Sequence of chain 2.A:
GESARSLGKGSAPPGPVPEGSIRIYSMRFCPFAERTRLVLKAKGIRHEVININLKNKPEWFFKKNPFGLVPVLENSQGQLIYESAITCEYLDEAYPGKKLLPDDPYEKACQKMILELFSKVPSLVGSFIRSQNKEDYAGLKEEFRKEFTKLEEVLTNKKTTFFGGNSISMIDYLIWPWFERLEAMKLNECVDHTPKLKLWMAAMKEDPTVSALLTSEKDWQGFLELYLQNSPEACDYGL

Binding-site contacts:
Ligand atom OAQ contacts residue MET28 of chain 2.A at 4.3 Å.
Ligand atom NAH contacts residue PHE33 of chain 2.A at 3.5 Å.
Ligand atom CAR contacts residue TLA1 of chain 2.C at 4.0 Å.
Ligand atom CAP contacts residue PRO32 of chain 2.A at 4.3 Å (hydrophobic).
Ligand atom OAK contacts residue TRP179 of chain 2.A at 4.2 Å.
Ligand atom CAP contacts residue CYS31 of chain 2.A at 2.8 Å (hydrophobic).
Ligand atom CAN contacts residue TYR228 of chain 2.A at 4.3 Å (hydrophobic).
Ligand atom CAP contacts residue PHE33 of chain 2.A at 4.3 Å (hydrophobic).
Ligand atom CAE contacts residue PHE33 of chain 2.A at 4.5 Å (hydrophobic).
Ligand atom OAJ contacts residue PRO32 of chain 2.A at 3.6 Å.
Ligand atom CAO contacts residue TYR228 of chain 2.A at 3.8 Å (hydrophobic).
Ligand atom OAQ contacts residue LEU55 of chain 2.A at 4.5 Å.
Ligand atom CLA contacts residue GLY127 of chain 2.A at 3.4 Å.
Ligand atom CAB contacts residue PHE33 of chain 2.A at 3.8 Å (hydrophobic).
Ligand atom CAD contacts residue PRO32 of chain 2.A at 4.0 Å (hydrophobic).
Ligand atom CAC contacts residue TLA1 of chain 2.C at 4.0 Å.
Ligand atom OAK contacts residue VAL126 of chain 2.A at 3.7 Å.
Ligand atom CAB contacts residue TLA1 of chain 2.C at 3.6 Å.
Ligand atom CAM contacts residue ILE130 of chain 2.A at 4.3 Å (hydrophobic).
Ligand atom CAD contacts residue PHE33 of chain 2.A at 4.1 Å (hydrophobic).
Ligand atom CAO contacts residue ILE130 of chain 2.A at 4.1 Å (hydrophobic).
Ligand atom OAK contacts residue PRO32 of chain 2.A at 4.4 Å.
Ligand atom OAK contacts residue GLY127 of chain 2.A at 4.0 Å.
Ligand atom CAP contacts residue TLA1 of chain 2.C at 4.3 Å.
Ligand atom CAA contacts residue PHE33 of chain 2.A at 4.2 Å (hydrophobic).
Ligand atom NAH contacts residue TLA1 of chain 2.C at 3.3 Å (h-bond).
Ligand atom OAK contacts residue PRO123 of chain 2.A at 4.5 Å.
Ligand atom CAR contacts residue VAL71 of chain 2.A at 3.8 Å (hydrophobic).
Ligand atom NAH contacts residue CYS31 of chain 2.A at 3.6 Å (h-bond).
Ligand atom CAM contacts residue TYR228 of chain 2.A at 4.3 Å (hydrophobic).
Ligand atom NAL contacts residue GLY127 of chain 2.A at 4.2 Å.
Ligand atom CAR contacts residue CYS31 of chain 2.A at 1.8 Å (hydrophobic).
Ligand atom OAQ contacts residue CYS31 of chain 2.A at 3.3 Å (h-bond).
Ligand atom OAQ contacts residue PRO32 of chain 2.A at 4.0 Å.
Ligand atom CAR contacts residue LEU55 of chain 2.A at 4.2 Å (hydrophobic).
Ligand atom CAC contacts residue PHE33 of chain 2.A at 3.7 Å (hydrophobic).
Ligand atom NAL contacts residue ILE130 of chain 2.A at 4.2 Å.

A protein and the small-molecule ligand that binds it are described below.
Small molecule (SMILES): CC(C)NS(=O)(=O)c1cc(NC(=O)CCl)ccc1Cl